This small molecule binds to this protein.
Small molecule (SMILES): CC(=O)N[C@H]1[C@H](O[C@H]2[C@H](O)[C@@H](NC(C)=O)CO[C@@H]2CO)O[C@H](CO)[C@@H](O)[C@@H]1O

Sequence of chain 1.A:
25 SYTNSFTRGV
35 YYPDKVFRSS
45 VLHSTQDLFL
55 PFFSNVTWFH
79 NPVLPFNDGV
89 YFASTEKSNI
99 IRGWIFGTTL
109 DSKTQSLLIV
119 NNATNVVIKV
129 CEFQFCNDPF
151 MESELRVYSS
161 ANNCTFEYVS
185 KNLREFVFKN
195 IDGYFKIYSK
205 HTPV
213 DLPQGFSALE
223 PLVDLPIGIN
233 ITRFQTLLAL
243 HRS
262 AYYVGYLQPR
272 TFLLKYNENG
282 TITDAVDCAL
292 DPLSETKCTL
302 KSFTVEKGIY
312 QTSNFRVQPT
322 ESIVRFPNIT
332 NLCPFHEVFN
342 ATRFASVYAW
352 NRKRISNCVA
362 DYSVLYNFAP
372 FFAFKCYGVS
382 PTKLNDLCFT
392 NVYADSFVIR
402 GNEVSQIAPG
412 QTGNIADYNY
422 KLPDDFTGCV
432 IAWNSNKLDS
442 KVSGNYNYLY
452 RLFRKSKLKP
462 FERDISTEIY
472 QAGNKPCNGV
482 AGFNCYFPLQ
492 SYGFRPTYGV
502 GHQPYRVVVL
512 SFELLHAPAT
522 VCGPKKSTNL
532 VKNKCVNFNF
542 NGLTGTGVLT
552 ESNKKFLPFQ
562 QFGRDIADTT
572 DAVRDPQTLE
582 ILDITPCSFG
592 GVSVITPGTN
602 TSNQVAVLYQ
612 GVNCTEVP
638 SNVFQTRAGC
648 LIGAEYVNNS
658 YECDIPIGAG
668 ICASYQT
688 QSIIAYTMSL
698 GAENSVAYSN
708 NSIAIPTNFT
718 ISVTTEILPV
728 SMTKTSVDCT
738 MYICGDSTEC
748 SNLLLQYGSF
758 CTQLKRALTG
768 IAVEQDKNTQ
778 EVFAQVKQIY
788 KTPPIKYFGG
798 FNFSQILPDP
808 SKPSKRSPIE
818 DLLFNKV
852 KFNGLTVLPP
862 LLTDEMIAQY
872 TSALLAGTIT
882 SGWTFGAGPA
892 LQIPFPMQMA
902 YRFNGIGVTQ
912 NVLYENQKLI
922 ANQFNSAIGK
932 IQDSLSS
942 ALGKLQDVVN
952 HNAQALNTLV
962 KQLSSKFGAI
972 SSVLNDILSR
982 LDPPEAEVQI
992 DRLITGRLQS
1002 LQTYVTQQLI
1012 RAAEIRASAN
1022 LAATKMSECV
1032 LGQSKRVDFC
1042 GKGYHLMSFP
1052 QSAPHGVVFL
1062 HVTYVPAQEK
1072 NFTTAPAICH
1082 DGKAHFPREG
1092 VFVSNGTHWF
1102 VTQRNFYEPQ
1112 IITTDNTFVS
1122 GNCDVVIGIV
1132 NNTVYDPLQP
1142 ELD

Binding-site contacts:
Ligand atom C7 contacts residue ASN707 of chain 1.C at 3.4 Å.
Ligand atom O7 contacts residue ILE1128 of chain 1.C at 4.5 Å.
Ligand atom C2 contacts residue ASN707 of chain 1.C at 2.4 Å.
Ligand atom O7 contacts residue GLY1129 of chain 1.C at 4.0 Å.
Ligand atom C3 contacts residue ASN707 of chain 1.C at 3.8 Å.
Ligand atom C4 contacts residue ASN707 of chain 1.C at 4.2 Å.
Ligand atom C2 contacts residue TYR794 of chain 1.A at 4.2 Å (hydrophobic).
Ligand atom N2 contacts residue ASN707 of chain 1.C at 2.8 Å (h-bond).
Ligand atom O7 contacts residue ASN707 of chain 1.C at 4.2 Å.
Ligand atom N2 contacts residue TYR794 of chain 1.A at 4.3 Å.
Ligand atom C1 contacts residue ASN707 of chain 1.C at 1.4 Å.
Ligand atom C5 contacts residue ASN707 of chain 1.C at 3.7 Å.
Ligand atom O5 contacts residue ASN707 of chain 1.C at 2.4 Å (h-bond).
Ligand atom C8 contacts residue ASN707 of chain 1.C at 3.6 Å.

Sequence of chain 1.C:
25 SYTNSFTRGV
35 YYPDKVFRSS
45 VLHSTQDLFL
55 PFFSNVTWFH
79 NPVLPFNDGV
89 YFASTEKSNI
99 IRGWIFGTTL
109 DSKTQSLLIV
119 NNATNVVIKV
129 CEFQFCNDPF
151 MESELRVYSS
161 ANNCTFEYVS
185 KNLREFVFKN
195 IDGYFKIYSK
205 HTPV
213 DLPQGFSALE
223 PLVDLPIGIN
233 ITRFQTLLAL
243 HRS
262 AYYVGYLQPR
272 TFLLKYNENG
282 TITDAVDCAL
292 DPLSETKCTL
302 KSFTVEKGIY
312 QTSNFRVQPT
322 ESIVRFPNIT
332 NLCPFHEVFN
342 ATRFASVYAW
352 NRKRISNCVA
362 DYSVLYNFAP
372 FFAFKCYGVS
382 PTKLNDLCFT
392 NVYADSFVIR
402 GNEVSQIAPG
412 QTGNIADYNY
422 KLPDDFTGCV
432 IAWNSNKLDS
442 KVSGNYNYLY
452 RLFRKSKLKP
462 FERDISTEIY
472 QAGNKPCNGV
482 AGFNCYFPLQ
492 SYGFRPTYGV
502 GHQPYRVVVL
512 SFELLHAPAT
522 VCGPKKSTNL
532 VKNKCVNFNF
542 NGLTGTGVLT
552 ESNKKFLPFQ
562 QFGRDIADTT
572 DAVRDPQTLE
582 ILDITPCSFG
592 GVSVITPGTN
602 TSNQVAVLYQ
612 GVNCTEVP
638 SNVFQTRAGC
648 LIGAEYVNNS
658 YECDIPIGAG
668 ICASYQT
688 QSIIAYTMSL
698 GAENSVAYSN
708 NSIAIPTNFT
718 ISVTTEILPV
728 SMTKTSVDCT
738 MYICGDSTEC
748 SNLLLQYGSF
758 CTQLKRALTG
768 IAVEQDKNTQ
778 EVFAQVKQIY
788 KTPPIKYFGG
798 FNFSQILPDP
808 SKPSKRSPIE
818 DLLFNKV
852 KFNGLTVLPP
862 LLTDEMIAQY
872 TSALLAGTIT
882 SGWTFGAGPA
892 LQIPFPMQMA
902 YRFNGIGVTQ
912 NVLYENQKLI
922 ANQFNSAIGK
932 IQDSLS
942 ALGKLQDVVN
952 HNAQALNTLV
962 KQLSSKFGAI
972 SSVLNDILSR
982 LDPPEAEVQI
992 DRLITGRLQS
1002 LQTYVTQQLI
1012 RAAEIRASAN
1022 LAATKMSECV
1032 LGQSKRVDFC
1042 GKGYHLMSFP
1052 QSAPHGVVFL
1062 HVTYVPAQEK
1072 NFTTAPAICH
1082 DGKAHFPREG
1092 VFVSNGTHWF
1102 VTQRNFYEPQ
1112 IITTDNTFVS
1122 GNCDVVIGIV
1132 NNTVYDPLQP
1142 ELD